Sequence of chain 12.A:
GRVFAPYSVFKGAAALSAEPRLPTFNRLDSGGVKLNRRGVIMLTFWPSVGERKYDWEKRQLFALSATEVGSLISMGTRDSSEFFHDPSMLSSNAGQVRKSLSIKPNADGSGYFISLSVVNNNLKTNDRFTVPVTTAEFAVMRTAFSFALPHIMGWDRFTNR

Sequence of chain 8.A:
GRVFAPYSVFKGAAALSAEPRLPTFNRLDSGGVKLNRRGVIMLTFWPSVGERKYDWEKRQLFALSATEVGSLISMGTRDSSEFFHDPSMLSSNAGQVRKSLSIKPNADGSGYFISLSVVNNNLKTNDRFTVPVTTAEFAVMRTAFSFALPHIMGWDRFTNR

The small molecule below binds the protein below.
Small molecule (SMILES): Cc1cn([C@H]2C[C@H](O[P](=O)(O)OC[C@H]3O[C@@H](n4cc(C)c(=O)[nH]c4=O)C[C@@H]3O[P](=O)(O)OC[C@H]3O[C@@H](n4cc(C)c(=O)[nH]c4=O)C[C@@H]3O[P](=O)(O)OC[C@H]3O[C@@H](n4cc(C)c(=O)[nH]c4=O)C[C@@H]3O[P](=O)(O)OC[C@H]3O[C@@H](n4cc(C)c(=O)[nH]c4=O)C[C@@H]3O[P](=O)(O)OC[C@H]3O[C@@H](n4cc(C)c(=O)[nH]c4=O)C[C@@H]3O[P](=O)(O)OC[C@H]3O[C@@H](n4cc(C)c(=O)[nH]c4=O)C[C@@H]3O[P](=O)(O)OC[C@H]3O[C@@H](n4cc(C)c(=O)[nH]c4=O)C[C@@H]3O[P](=O)(O)OC[C@H]3O[C@@H](n4cc(C)c(=O)[nH]c4=O)C[C@@H]3O)[C@@H](COP(=O)=O)O2)c(=O)[nH]c1=O

Sequence of chain 17.A:
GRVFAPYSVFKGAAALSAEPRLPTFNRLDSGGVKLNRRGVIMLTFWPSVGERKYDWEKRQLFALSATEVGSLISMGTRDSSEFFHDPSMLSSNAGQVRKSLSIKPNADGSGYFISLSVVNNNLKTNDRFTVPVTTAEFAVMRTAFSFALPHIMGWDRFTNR

Binding-site contacts:
Ligand atom O4 contacts residue PHE12 of chain 17.A at 3.5 Å.
Ligand atom N3 contacts residue PHE18 of chain 17.A at 3.4 Å.
Ligand atom O2 contacts residue TYR62 of chain 17.A at 3.4 Å.
Ligand atom OP1 contacts residue LYS61 of chain 17.A at 2.9 Å.
Ligand atom C4 contacts residue PHE12 of chain 17.A at 3.5 Å (hydrophobic).
Ligand atom C1' contacts residue ASP94 of chain 8.A at 3.4 Å.
Ligand atom O4' contacts residue TRP64 of chain 17.A at 2.7 Å (h-bond).
Ligand atom C6 contacts residue HIS93 of chain 8.A at 3.5 Å.
Ligand atom N3 contacts residue ARG45 of chain 8.A at 2.6 Å (salt-bridge).
Ligand atom O4 contacts residue LYS42 of chain 8.A at 3.5 Å.
Ligand atom N1 contacts residue MET97 of chain 8.A at 3.5 Å (h-bond).
Ligand atom O2 contacts residue TRP64 of chain 17.A at 3.4 Å.
Ligand atom O2 contacts residue MET97 of chain 8.A at 2.9 Å.
Ligand atom C4 contacts residue PHE18 of chain 17.A at 3.4 Å (hydrophobic).
Ligand atom OP1 contacts residue ALA71 of chain 8.A at 3.0 Å (h-bond).
Ligand atom C5' contacts residue TYR62 of chain 17.A at 3.4 Å (hydrophobic).
Ligand atom C7 contacts residue GLU76 of chain 8.A at 3.5 Å.
Ligand atom C6 contacts residue TRP64 of chain 17.A at 3.3 Å (hydrophobic).
Ligand atom O2 contacts residue ARG60 of chain 17.A at 2.9 Å.
Ligand atom O2 contacts residue PHE12 of chain 17.A at 3.1 Å.
Ligand atom C4 contacts residue ARG45 of chain 8.A at 3.3 Å.
Ligand atom OP1 contacts residue HIS93 of chain 8.A at 2.7 Å (h-bond).
Ligand atom O4 contacts residue SER16 of chain 17.A at 2.9 Å (h-bond).
Ligand atom C2 contacts residue MET97 of chain 8.A at 3.4 Å (hydrophobic).
Ligand atom O4 contacts residue PHE92 of chain 8.A at 3.5 Å (h-bond).
Ligand atom C7 contacts residue LYS42 of chain 8.A at 3.0 Å.
Ligand atom OP1 contacts residue TYR62 of chain 17.A at 3.1 Å (h-bond).
Ligand atom N3 contacts residue PHE12 of chain 17.A at 3.1 Å.
Ligand atom OP1 contacts residue LYS107 of chain 8.A at 2.8 Å (salt-bridge).
Ligand atom C2 contacts residue PHE12 of chain 17.A at 3.1 Å (hydrophobic).
Ligand atom O2 contacts residue ASP94 of chain 8.A at 3.0 Å (salt-bridge).
Ligand atom C5 contacts residue HIS93 of chain 8.A at 3.4 Å.
Ligand atom C4 contacts residue PHE92 of chain 8.A at 3.3 Å (hydrophobic).
Ligand atom O4 contacts residue ARG45 of chain 8.A at 3.2 Å (salt-bridge).
Ligand atom O4' contacts residue MET50 of chain 8.A at 3.3 Å.
Ligand atom O4' contacts residue HIS93 of chain 8.A at 3.4 Å.
Ligand atom OP2 contacts residue LYS107 of chain 8.A at 2.8 Å (salt-bridge).
Ligand atom O4' contacts residue ASP94 of chain 8.A at 3.4 Å (salt-bridge).
Ligand atom C7 contacts residue HIS93 of chain 8.A at 3.4 Å.
Ligand atom N3 contacts residue PHE92 of chain 8.A at 3.0 Å (h-bond).